Binding-site contacts:
Ligand atom F40 contacts residue LEU295 of chain 1.A at 3.6 Å.
Ligand atom O08 contacts residue LEU304 of chain 1.A at 3.6 Å.
Ligand atom C04 contacts residue THR303 of chain 1.A at 3.9 Å.
Ligand atom C21 contacts residue SER217 of chain 1.A at 3.9 Å.
Ligand atom C03 contacts residue PHE221 of chain 1.A at 3.7 Å (hydrophobic).
Ligand atom C05 contacts residue THR303 of chain 1.A at 3.5 Å.
Ligand atom C36 contacts residue PRO300 of chain 1.A at 3.8 Å (hydrophobic).
Ligand atom C23 contacts residue TRP299 of chain 1.A at 3.3 Å (hydrophobic).
Ligand atom F41 contacts residue LEU249 of chain 1.A at 3.5 Å.
Ligand atom C17 contacts residue ALA214 of chain 1.A at 3.1 Å (hydrophobic).
Ligand atom C32 contacts residue TRP299 of chain 1.A at 3.6 Å (hydrophobic).
Ligand atom C17 contacts residue THR215 of chain 1.A at 3.9 Å.
Ligand atom C28 contacts residue THR215 of chain 1.A at 3.8 Å.
Ligand atom C29 contacts residue THR215 of chain 1.A at 3.6 Å.
Ligand atom C33 contacts residue TRP299 of chain 1.A at 3.6 Å (hydrophobic).
Ligand atom C35 contacts residue LEU211 of chain 1.A at 3.8 Å (hydrophobic).
Ligand atom C35 contacts residue LEU295 of chain 1.A at 3.9 Å (hydrophobic).
Ligand atom O30 contacts residue OLA1 of chain 1.K at 3.3 Å.
Ligand atom F22 contacts residue THR303 of chain 1.A at 3.3 Å.
Ligand atom C02 contacts residue PHE221 of chain 1.A at 3.5 Å (hydrophobic).
Ligand atom C01 contacts residue CYS307 of chain 1.A at 3.7 Å (hydrophobic).
Ligand atom C12 contacts residue OLA1 of chain 1.M at 3.8 Å.
Ligand atom F41 contacts residue LEU211 of chain 1.A at 3.5 Å.
Ligand atom C27 contacts residue THR215 of chain 1.A at 3.8 Å.
Ligand atom O08 contacts residue THR303 of chain 1.A at 3.8 Å.
Ligand atom C02 contacts residue CYS307 of chain 1.A at 3.5 Å (hydrophobic).
Ligand atom F22 contacts residue OLA1 of chain 1.M at 3.7 Å.
Ligand atom N24 contacts residue THR215 of chain 1.A at 3.6 Å (h-bond).
Ligand atom N31 contacts residue TRP299 of chain 1.A at 3.6 Å (h-bond).
Ligand atom C21 contacts residue CYS307 of chain 1.A at 3.8 Å (hydrophobic).
Ligand atom F42 contacts residue OLA1 of chain 1.K at 3.7 Å.
Ligand atom C16 contacts residue ALA214 of chain 1.A at 3.3 Å (hydrophobic).
Ligand atom C38 contacts residue LEU295 of chain 1.A at 3.2 Å (hydrophobic).
Ligand atom N24 contacts residue PGE1 of chain 1.G at 3.7 Å.
Ligand atom C27 contacts residue VAL245 of chain 1.A at 3.8 Å (hydrophobic).
Ligand atom C03 contacts residue CYS307 of chain 1.A at 3.8 Å (hydrophobic).
Ligand atom O30 contacts residue TRP299 of chain 1.A at 2.9 Å (h-bond).
Ligand atom C28 contacts residue ALA246 of chain 1.A at 3.9 Å (hydrophobic).
Ligand atom C21 contacts residue ALA218 of chain 1.A at 3.4 Å (hydrophobic).
Ligand atom C27 contacts residue ALA242 of chain 1.A at 3.5 Å (hydrophobic).

Sequence of chain 1.A:
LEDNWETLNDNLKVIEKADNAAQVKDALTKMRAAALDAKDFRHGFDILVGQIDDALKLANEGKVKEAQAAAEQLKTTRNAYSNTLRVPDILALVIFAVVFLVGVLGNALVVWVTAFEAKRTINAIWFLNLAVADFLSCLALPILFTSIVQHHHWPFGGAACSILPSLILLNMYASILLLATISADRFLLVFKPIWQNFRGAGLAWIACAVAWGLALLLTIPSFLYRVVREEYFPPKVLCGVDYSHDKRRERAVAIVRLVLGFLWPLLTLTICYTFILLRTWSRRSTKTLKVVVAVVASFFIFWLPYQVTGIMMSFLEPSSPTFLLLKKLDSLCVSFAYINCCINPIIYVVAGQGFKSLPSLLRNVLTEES

A protein and the small-molecule ligand that binds it are described below.
Small molecule (SMILES): Cc1ccc(NC(=O)[C@H]2CCCN(C(=O)c3c(C)cccc3F)[C@H]2c2ccc(NC3CCCC3)cc2)cc1C(F)(F)F